Sequence of chain 1.A:
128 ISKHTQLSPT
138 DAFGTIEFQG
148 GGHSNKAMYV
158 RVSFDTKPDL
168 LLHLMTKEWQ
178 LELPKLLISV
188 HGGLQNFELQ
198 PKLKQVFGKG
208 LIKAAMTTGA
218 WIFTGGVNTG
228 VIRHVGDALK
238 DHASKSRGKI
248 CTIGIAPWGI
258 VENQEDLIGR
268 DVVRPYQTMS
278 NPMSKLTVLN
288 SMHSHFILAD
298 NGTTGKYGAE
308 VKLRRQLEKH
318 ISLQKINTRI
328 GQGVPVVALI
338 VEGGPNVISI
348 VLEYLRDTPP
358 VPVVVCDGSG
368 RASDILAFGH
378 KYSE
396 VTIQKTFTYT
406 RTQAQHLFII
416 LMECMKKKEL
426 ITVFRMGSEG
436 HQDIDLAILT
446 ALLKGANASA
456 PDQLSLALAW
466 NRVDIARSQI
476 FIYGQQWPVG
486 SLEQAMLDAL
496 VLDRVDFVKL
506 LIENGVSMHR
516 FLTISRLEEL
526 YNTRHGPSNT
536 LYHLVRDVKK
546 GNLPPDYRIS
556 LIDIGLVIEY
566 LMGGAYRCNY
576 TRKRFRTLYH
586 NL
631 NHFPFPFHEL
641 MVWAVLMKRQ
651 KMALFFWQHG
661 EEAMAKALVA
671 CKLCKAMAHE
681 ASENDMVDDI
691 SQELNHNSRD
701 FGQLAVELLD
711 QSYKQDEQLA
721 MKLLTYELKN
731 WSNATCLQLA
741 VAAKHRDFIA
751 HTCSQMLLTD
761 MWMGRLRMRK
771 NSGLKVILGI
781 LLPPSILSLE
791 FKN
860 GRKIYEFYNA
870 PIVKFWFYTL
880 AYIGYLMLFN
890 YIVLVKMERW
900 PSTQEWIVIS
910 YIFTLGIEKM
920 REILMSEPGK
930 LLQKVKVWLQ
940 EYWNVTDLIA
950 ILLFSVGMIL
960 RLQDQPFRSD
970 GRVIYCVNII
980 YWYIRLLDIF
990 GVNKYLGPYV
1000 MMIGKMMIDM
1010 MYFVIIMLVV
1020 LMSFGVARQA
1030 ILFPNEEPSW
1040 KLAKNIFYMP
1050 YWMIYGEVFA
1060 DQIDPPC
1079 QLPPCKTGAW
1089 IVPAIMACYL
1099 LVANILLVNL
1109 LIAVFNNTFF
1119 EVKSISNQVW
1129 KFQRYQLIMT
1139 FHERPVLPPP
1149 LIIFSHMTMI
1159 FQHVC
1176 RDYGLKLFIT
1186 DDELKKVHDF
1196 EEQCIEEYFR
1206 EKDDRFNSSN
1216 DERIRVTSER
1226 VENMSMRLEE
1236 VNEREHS

A small-molecule ligand and the protein it binds are described below.
Small molecule (SMILES): COCC(CCO[C@H]1CC[C@@]2(C)C(=CC[C@H]3[C@@H]4C[C@@H]5O[C@]6(CC[C@@H](C)CO6)[C@@H](C)[C@@H]5[C@@]4(C)CC[C@@H]32)C1)COC

Binding-site contacts:
Ligand atom C15 contacts residue LEU1041 of chain 1.A at 4.1 Å (hydrophobic).
Ligand atom C26 contacts residue TRP1039 of chain 1.A at 4.1 Å (hydrophobic).
Ligand atom C16 contacts residue SER1038 of chain 1.A at 4.0 Å.
Ligand atom C10 contacts residue TYR890 of chain 1.C at 4.2 Å (hydrophobic).
Ligand atom O20 contacts residue PRO1037 of chain 1.A at 4.3 Å.
Ligand atom C17 contacts residue PRO1037 of chain 1.A at 4.1 Å (hydrophobic).
Ligand atom C79 contacts residue ASN889 of chain 1.C at 3.4 Å.
Ligand atom C16 contacts residue TRP1039 of chain 1.A at 4.2 Å (hydrophobic).
Ligand atom C23 contacts residue TRP1039 of chain 1.A at 4.5 Å (hydrophobic).
Ligand atom C08 contacts residue TYR890 of chain 1.C at 4.0 Å (hydrophobic).
Ligand atom C19 contacts residue TYR890 of chain 1.C at 3.8 Å (hydrophobic).
Ligand atom C22 contacts residue TRP1039 of chain 1.A at 4.3 Å (hydrophobic).
Ligand atom C14 contacts residue LEU1041 of chain 1.A at 4.3 Å (hydrophobic).
Ligand atom C15 contacts residue SER1038 of chain 1.A at 4.0 Å.
Ligand atom C24 contacts residue TRP1039 of chain 1.A at 3.6 Å (hydrophobic).
Ligand atom O80 contacts residue ASN889 of chain 1.C at 3.9 Å.
Ligand atom C21 contacts residue SER1038 of chain 1.A at 4.3 Å.
Ligand atom C81 contacts residue TYR982 of chain 1.C at 3.8 Å (hydrophobic).
Ligand atom C09 contacts residue TYR890 of chain 1.C at 4.3 Å (hydrophobic).
Ligand atom C75 contacts residue MET886 of chain 1.C at 3.3 Å (hydrophobic).
Ligand atom C14 contacts residue TRP1039 of chain 1.A at 4.3 Å (hydrophobic).
Ligand atom C24 contacts residue SER1038 of chain 1.A at 4.0 Å.
Ligand atom C12 contacts residue TRP1039 of chain 1.A at 3.7 Å (hydrophobic).
Ligand atom O25 contacts residue SER1038 of chain 1.A at 3.7 Å.
Ligand atom C26 contacts residue SER1038 of chain 1.A at 3.4 Å.
Ligand atom C79 contacts residue TYR982 of chain 1.C at 3.8 Å (hydrophobic).
Ligand atom C14 contacts residue SER1038 of chain 1.A at 3.1 Å.
Ligand atom C16 contacts residue PRO1037 of chain 1.A at 4.3 Å (hydrophobic).
Ligand atom C78 contacts residue TYR982 of chain 1.C at 4.3 Å (hydrophobic).
Ligand atom O25 contacts residue TRP1039 of chain 1.A at 4.2 Å.
Ligand atom C13 contacts residue SER1038 of chain 1.A at 4.1 Å.
Ligand atom C05 contacts residue LEU893 of chain 1.C at 4.4 Å (hydrophobic).
Ligand atom C21 contacts residue PRO1037 of chain 1.A at 3.5 Å (hydrophobic).

Sequence of chain 1.C:
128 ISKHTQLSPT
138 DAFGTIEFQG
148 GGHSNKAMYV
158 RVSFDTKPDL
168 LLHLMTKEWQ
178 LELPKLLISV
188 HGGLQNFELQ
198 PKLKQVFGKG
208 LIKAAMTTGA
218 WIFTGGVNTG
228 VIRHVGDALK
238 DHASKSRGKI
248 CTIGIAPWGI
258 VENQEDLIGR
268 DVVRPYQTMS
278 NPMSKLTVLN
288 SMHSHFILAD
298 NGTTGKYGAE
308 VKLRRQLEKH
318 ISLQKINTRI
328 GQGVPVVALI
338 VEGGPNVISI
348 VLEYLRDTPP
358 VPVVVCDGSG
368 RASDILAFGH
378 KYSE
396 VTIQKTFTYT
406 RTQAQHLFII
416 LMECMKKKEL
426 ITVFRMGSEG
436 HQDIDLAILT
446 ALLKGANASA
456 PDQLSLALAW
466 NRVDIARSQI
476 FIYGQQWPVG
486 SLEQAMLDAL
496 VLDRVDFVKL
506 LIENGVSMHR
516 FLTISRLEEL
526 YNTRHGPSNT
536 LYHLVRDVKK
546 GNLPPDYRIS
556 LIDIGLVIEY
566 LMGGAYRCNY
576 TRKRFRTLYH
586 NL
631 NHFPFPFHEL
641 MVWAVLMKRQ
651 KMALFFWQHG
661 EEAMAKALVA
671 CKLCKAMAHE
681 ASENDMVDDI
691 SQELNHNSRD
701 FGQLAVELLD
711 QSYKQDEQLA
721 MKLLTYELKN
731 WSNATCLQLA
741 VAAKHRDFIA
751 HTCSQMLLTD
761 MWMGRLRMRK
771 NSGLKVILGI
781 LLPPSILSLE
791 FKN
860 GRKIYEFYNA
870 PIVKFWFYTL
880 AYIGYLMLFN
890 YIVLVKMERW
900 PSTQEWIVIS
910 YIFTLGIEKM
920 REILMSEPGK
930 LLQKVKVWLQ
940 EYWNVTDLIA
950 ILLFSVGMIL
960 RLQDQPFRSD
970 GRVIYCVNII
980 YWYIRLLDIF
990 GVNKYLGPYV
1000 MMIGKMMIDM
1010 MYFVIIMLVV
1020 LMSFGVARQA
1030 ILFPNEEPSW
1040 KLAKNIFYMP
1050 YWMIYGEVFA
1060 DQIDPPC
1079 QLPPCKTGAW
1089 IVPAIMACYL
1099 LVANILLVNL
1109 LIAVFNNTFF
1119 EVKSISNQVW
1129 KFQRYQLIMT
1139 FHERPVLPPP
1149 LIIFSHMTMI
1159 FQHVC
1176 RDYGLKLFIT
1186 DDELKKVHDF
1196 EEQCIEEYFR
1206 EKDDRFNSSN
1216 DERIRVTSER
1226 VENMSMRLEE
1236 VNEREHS